Sequence of chain 1.N:
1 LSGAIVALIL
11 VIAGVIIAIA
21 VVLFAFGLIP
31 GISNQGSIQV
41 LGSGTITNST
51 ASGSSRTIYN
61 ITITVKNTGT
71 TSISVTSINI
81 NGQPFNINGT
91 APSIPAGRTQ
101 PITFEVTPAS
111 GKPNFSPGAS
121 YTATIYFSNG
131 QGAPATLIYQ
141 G

This small molecule binds to this protein.
Small molecule (SMILES): CC(=O)N[C@H]1[C@H](O[C@H]2[C@H](O)[C@@H](NC(C)=O)CO[C@@H]2CO)O[C@H](CO)[C@@H](O)[C@@H]1O[C@@H]1O[C@H](CS(=O)(=O)O)[C@@H](O)[C@H](O)[C@H]1O

Binding-site contacts:
Ligand atom C6 contacts residue THR50 of chain 1.N at 3.5 Å.
Ligand atom C1 contacts residue ASN48 of chain 1.N at 1.5 Å.
Ligand atom C3 contacts residue ASN48 of chain 1.N at 3.8 Å.
Ligand atom C2 contacts residue ASN48 of chain 1.N at 2.5 Å.
Ligand atom C8 contacts residue SER55 of chain 1.N at 2.9 Å.
Ligand atom O7 contacts residue ASN48 of chain 1.N at 3.5 Å (h-bond).
Ligand atom C7 contacts residue TYR59 of chain 1.N at 3.3 Å (hydrophobic).
Ligand atom O3 contacts residue LYS112 of chain 1.N at 4.0 Å.
Ligand atom C7 contacts residue TYR139 of chain 1.N at 4.0 Å (hydrophobic).
Ligand atom C5 contacts residue THR50 of chain 1.N at 3.4 Å.
Ligand atom O7 contacts residue THR57 of chain 1.N at 3.2 Å.
Ligand atom N2 contacts residue TYR139 of chain 1.N at 3.9 Å.
Ligand atom C8 contacts residue THR50 of chain 1.N at 3.7 Å.
Ligand atom C8 contacts residue TYR139 of chain 1.N at 3.5 Å (hydrophobic).
Ligand atom C7 contacts residue GLY53 of chain 1.N at 4.2 Å.
Ligand atom O7 contacts residue TYR59 of chain 1.N at 2.6 Å (h-bond).
Ligand atom C8 contacts residue ASN114 of chain 1.N at 4.2 Å.
Ligand atom O1S6 contacts residue GLY53 of chain 1.N at 3.8 Å.
Ligand atom C1 contacts residue THR50 of chain 1.N at 4.0 Å.
Ligand atom N2 contacts residue ASN48 of chain 1.N at 2.8 Å (h-bond).
Ligand atom C5 contacts residue ASN48 of chain 1.N at 3.7 Å.
Ligand atom O5 contacts residue ASN48 of chain 1.N at 2.4 Å (h-bond).
Ligand atom C7 contacts residue ASN48 of chain 1.N at 3.4 Å.
Ligand atom C7 contacts residue SER55 of chain 1.N at 4.3 Å.
Ligand atom O1S6 contacts residue SER52 of chain 1.N at 3.4 Å (h-bond).
Ligand atom N2 contacts residue GLY53 of chain 1.N at 3.8 Å.
Ligand atom O6 contacts residue SER52 of chain 1.N at 4.3 Å.
Ligand atom C8 contacts residue TYR59 of chain 1.N at 3.2 Å (hydrophobic).
Ligand atom C8 contacts residue ASN48 of chain 1.N at 4.4 Å.
Ligand atom O5 contacts residue THR50 of chain 1.N at 3.4 Å.
Ligand atom C4 contacts residue ASN48 of chain 1.N at 4.3 Å.
Ligand atom C6 contacts residue SER52 of chain 1.N at 4.0 Å.
Ligand atom C8 contacts residue THR57 of chain 1.N at 3.9 Å.
Ligand atom C6 contacts residue GLY53 of chain 1.N at 3.8 Å.
Ligand atom C7 contacts residue THR57 of chain 1.N at 3.8 Å.
Ligand atom C8 contacts residue PHE115 of chain 1.N at 3.9 Å (hydrophobic).
Ligand atom C8 contacts residue GLY53 of chain 1.N at 3.5 Å.